Binding-site contacts:
Ligand atom C06 contacts residue TRP85 of chain 1.B at 3.6 Å (hydrophobic).
Ligand atom C08 contacts residue TRP85 of chain 1.B at 3.5 Å (hydrophobic).
Ligand atom C19 contacts residue SO41 of chain 1.K at 3.0 Å.
Ligand atom C02 contacts residue ASN24 of chain 1.B at 3.6 Å.
Ligand atom CL01 contacts residue ASN21 of chain 1.B at 3.0 Å.
Ligand atom C13 contacts residue SO41 of chain 1.K at 3.4 Å.
Ligand atom CL01 contacts residue PRO88 of chain 1.B at 3.8 Å.
Ligand atom C07 contacts residue ASN24 of chain 1.B at 3.3 Å.
Ligand atom N22 contacts residue ASN20 of chain 1.B at 3.0 Å (h-bond).
Ligand atom N11 contacts residue LYS18 of chain 1.B at 3.2 Å (salt-bridge).
Ligand atom CL16 contacts residue ALA89 of chain 1.B at 3.9 Å.
Ligand atom C19 contacts residue LEU37 of chain 1.B at 4.0 Å (hydrophobic).
Ligand atom C14 contacts residue ASN20 of chain 1.B at 3.9 Å.
Ligand atom C10 contacts residue LYS18 of chain 1.B at 3.7 Å.
Ligand atom C18 contacts residue LEU37 of chain 1.B at 3.4 Å (hydrophobic).
Ligand atom C12 contacts residue LYS18 of chain 1.B at 3.1 Å.
Ligand atom C06 contacts residue SER35 of chain 1.B at 3.8 Å.
Ligand atom N03 contacts residue ASN24 of chain 1.B at 2.9 Å (h-bond).
Ligand atom N22 contacts residue SER19 of chain 1.B at 3.7 Å.
Ligand atom C17 contacts residue LEU37 of chain 1.B at 4.0 Å (hydrophobic).
Ligand atom C20 contacts residue ASP133 of chain 1.B at 3.1 Å.
Ligand atom CL16 contacts residue PRO88 of chain 1.B at 3.5 Å.
Ligand atom C07 contacts residue TRP85 of chain 1.B at 3.6 Å (hydrophobic).
Ligand atom CL01 contacts residue ASN20 of chain 1.B at 3.3 Å.
Ligand atom C18 contacts residue SO41 of chain 1.K at 3.8 Å.
Ligand atom C12 contacts residue SO41 of chain 1.K at 3.4 Å.
Ligand atom N05 contacts residue SER35 of chain 1.B at 3.2 Å (h-bond).
Ligand atom N21 contacts residue SER35 of chain 1.B at 4.0 Å.
Ligand atom C09 contacts residue TRP34 of chain 1.B at 3.9 Å (hydrophobic).
Ligand atom CL16 contacts residue MET91 of chain 1.B at 3.6 Å.
Ligand atom CL01 contacts residue ASN24 of chain 1.B at 3.4 Å.
Ligand atom C04 contacts residue TRP34 of chain 1.B at 3.6 Å (hydrophobic).
Ligand atom CL01 contacts residue SER19 of chain 1.B at 3.6 Å.
Ligand atom N05 contacts residue TRP34 of chain 1.B at 3.3 Å.
Ligand atom C20 contacts residue LYS18 of chain 1.B at 3.7 Å.
Ligand atom C02 contacts residue SER19 of chain 1.B at 3.5 Å.
Ligand atom C06 contacts residue ASN24 of chain 1.B at 3.5 Å.
Ligand atom C08 contacts residue SER35 of chain 1.B at 3.6 Å.
Ligand atom N03 contacts residue SER19 of chain 1.B at 3.9 Å.
Ligand atom C02 contacts residue ASN20 of chain 1.B at 3.5 Å.

Sequence of chain 1.B:
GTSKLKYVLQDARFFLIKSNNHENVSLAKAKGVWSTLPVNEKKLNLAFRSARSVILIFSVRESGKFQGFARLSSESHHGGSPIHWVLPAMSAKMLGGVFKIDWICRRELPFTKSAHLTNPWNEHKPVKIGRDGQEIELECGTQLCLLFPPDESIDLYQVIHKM

A small-molecule ligand and the protein it binds are described below.
Small molecule (SMILES): Clc1cccc(CN2CNc3c(NC4CC4)nc(Cl)nc32)c1